The small molecule below binds the protein below.
Small molecule (SMILES): O=C(O)c1ccc(-c2ccc3c(c2)nc(-c2cn[nH]c2-c2cccc(Cl)c2)n3CCCn2ccnc2)cc1

Sequence of chain 1.A:
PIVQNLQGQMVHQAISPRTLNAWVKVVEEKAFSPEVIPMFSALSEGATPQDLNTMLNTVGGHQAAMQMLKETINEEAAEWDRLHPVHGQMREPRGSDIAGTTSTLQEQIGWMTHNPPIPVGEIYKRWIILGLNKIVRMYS

Binding-site contacts:
Ligand atom N2 contacts residue GLU35 of chain 1.A at 3.8 Å.
Ligand atom C15 contacts residue ILE124 of chain 1.B at 3.8 Å (hydrophobic).
Ligand atom C27 contacts residue ARG132 of chain 1.B at 3.5 Å.
Ligand atom C8 contacts residue HIS120 of chain 1.B at 3.5 Å.
Ligand atom C20 contacts residue PRO34 of chain 1.A at 3.5 Å (hydrophobic).
Ligand atom C14 contacts residue PRO34 of chain 1.A at 3.7 Å (hydrophobic).
Ligand atom C32 contacts residue GLU98 of chain 1.B at 3.7 Å.
Ligand atom C14 contacts residue ILE124 of chain 1.B at 3.8 Å (hydrophobic).
Ligand atom C3 contacts residue GLU35 of chain 1.A at 3.5 Å.
Ligand atom C3 contacts residue PRO122 of chain 1.B at 3.2 Å (hydrophobic).
Ligand atom C23 contacts residue ASN139 of chain 1.A at 3.4 Å.
Ligand atom C17 contacts residue ILE124 of chain 1.B at 3.6 Å (hydrophobic).
Ligand atom CL contacts residue PRO122 of chain 1.B at 3.8 Å.
Ligand atom N1 contacts residue PRO122 of chain 1.B at 3.1 Å.
Ligand atom C8 contacts residue PRO122 of chain 1.B at 3.7 Å (hydrophobic).
Ligand atom O28 contacts residue ASN139 of chain 1.A at 2.9 Å (h-bond).
Ligand atom C26 contacts residue PRO125 of chain 1.B at 3.6 Å (hydrophobic).
Ligand atom N2 contacts residue PRO122 of chain 1.B at 3.1 Å.
Ligand atom CL contacts residue TRP117 of chain 1.B at 3.8 Å.
Ligand atom C4 contacts residue PRO122 of chain 1.B at 3.4 Å (hydrophobic).
Ligand atom O29 contacts residue ILE129 of chain 1.B at 3.7 Å.
Ligand atom C24 contacts residue ILE37 of chain 1.A at 3.8 Å (hydrophobic).
Ligand atom C25 contacts residue PRO125 of chain 1.B at 3.6 Å (hydrophobic).
Ligand atom C5 contacts residue PRO122 of chain 1.B at 3.4 Å (hydrophobic).
Ligand atom O28 contacts residue ARG132 of chain 1.B at 2.7 Å (salt-bridge).
Ligand atom C27 contacts residue ILE37 of chain 1.A at 3.6 Å (hydrophobic).
Ligand atom C19 contacts residue PRO34 of chain 1.A at 3.4 Å (hydrophobic).
Ligand atom C33 contacts residue GLU98 of chain 1.B at 3.2 Å.
Ligand atom C27 contacts residue ILE129 of chain 1.B at 3.8 Å (hydrophobic).
Ligand atom O29 contacts residue ARG132 of chain 1.B at 2.9 Å (salt-bridge).
Ligand atom O29 contacts residue ILE37 of chain 1.A at 3.6 Å.
Ligand atom O28 contacts residue ILE135 of chain 1.A at 3.4 Å.
Ligand atom C26 contacts residue PRO38 of chain 1.A at 3.7 Å (hydrophobic).
Ligand atom C17 contacts residue GLU98 of chain 1.B at 3.7 Å.
Ligand atom C18 contacts residue PRO34 of chain 1.A at 3.6 Å (hydrophobic).
Ligand atom C7 contacts residue HIS120 of chain 1.B at 3.5 Å.
Ligand atom C7 contacts residue PRO122 of chain 1.B at 3.0 Å (hydrophobic).
Ligand atom C17 contacts residue PRO34 of chain 1.A at 3.6 Å (hydrophobic).
Ligand atom CL contacts residue HIS120 of chain 1.B at 3.6 Å.
Ligand atom CL contacts residue ILE124 of chain 1.B at 3.4 Å.

Sequence of chain 1.B:
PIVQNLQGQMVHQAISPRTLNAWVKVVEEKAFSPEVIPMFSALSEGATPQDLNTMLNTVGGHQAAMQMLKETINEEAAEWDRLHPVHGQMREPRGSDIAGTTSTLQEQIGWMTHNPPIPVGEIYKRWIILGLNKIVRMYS